The small molecule below binds the protein below.
Small molecule (SMILES): C=C(/N=C/c1c(COP(=O)(O)O)cnc(C)c1O)C(=O)O

Sequence of chain 1.B:
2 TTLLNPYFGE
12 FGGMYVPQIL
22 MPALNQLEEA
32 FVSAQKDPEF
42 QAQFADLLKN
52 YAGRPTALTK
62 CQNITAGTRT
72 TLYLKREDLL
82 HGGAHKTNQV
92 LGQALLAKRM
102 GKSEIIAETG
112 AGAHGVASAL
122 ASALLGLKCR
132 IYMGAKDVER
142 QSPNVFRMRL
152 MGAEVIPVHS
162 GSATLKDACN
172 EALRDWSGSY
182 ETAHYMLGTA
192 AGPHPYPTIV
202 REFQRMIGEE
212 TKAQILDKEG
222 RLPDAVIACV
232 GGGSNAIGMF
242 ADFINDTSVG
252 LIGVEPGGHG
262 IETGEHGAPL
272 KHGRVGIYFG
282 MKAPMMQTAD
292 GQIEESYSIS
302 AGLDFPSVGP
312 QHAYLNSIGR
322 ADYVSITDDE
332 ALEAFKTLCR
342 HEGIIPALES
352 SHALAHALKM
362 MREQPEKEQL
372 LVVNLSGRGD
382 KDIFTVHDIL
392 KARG

Binding-site contacts:
Ligand atom O contacts residue GLY111 of chain 1.B at 3.2 Å (h-bond).
Ligand atom OP2 contacts residue SER235 of chain 1.B at 3.5 Å (h-bond).
Ligand atom C6 contacts residue SER377 of chain 1.B at 3.6 Å.
Ligand atom C5A contacts residue GLY303 of chain 1.B at 3.3 Å.
Ligand atom O3 contacts residue ALA114 of chain 1.B at 3.4 Å.
Ligand atom P contacts residue LYS87 of chain 1.B at 3.8 Å.
Ligand atom OXT contacts residue HIS115 of chain 1.B at 2.8 Å (h-bond).
Ligand atom C contacts residue HIS115 of chain 1.B at 3.6 Å.
Ligand atom OP3 contacts residue THR190 of chain 1.B at 2.6 Å (h-bond).
Ligand atom CB contacts residue GLY303 of chain 1.B at 3.5 Å.
Ligand atom OXT contacts residue GLY113 of chain 1.B at 3.7 Å.
Ligand atom OXT contacts residue ALA114 of chain 1.B at 3.0 Å (h-bond).
Ligand atom C4A contacts residue LYS87 of chain 1.B at 3.4 Å.
Ligand atom C2 contacts residue SER377 of chain 1.B at 3.7 Å.
Ligand atom OP4 contacts residue LYS87 of chain 1.B at 3.3 Å (salt-bridge).
Ligand atom N1 contacts residue GLU350 of chain 1.B at 3.4 Å.
Ligand atom OP3 contacts residue GLY234 of chain 1.B at 3.4 Å (h-bond).
Ligand atom OP2 contacts residue GLY233 of chain 1.B at 3.2 Å (h-bond).
Ligand atom O contacts residue HIS115 of chain 1.B at 3.6 Å.
Ligand atom N contacts residue GLY303 of chain 1.B at 3.8 Å.
Ligand atom N contacts residue LYS87 of chain 1.B at 3.4 Å.
Ligand atom C contacts residue THR110 of chain 1.B at 3.6 Å.
Ligand atom C6 contacts residue GLU350 of chain 1.B at 3.6 Å.
Ligand atom OP1 contacts residue ASN236 of chain 1.B at 2.8 Å (h-bond).
Ligand atom P contacts residue GLY234 of chain 1.B at 3.6 Å.
Ligand atom OXT contacts residue THR110 of chain 1.B at 3.5 Å (h-bond).
Ligand atom OP3 contacts residue LYS87 of chain 1.B at 3.2 Å (salt-bridge).
Ligand atom C4 contacts residue LYS87 of chain 1.B at 3.7 Å.
Ligand atom C6 contacts residue CYS230 of chain 1.B at 3.7 Å (hydrophobic).
Ligand atom C4A contacts residue GLY303 of chain 1.B at 3.3 Å.
Ligand atom P contacts residue SER235 of chain 1.B at 3.4 Å.
Ligand atom OP1 contacts residue SER235 of chain 1.B at 3.3 Å (h-bond).
Ligand atom OP1 contacts residue HIS86 of chain 1.B at 3.1 Å (h-bond).
Ligand atom OP2 contacts residue GLY232 of chain 1.B at 2.8 Å (h-bond).
Ligand atom C5A contacts residue LEU304 of chain 1.B at 3.8 Å (hydrophobic).
Ligand atom OP2 contacts residue GLY234 of chain 1.B at 2.8 Å (h-bond).
Ligand atom OP3 contacts residue SER235 of chain 1.B at 2.6 Å (h-bond).
Ligand atom N1 contacts residue SER377 of chain 1.B at 2.8 Å (h-bond).
Ligand atom O contacts residue THR110 of chain 1.B at 3.0 Å (h-bond).
Ligand atom N1 contacts residue HIS86 of chain 1.B at 3.8 Å.